Sequence of chain 1.A:
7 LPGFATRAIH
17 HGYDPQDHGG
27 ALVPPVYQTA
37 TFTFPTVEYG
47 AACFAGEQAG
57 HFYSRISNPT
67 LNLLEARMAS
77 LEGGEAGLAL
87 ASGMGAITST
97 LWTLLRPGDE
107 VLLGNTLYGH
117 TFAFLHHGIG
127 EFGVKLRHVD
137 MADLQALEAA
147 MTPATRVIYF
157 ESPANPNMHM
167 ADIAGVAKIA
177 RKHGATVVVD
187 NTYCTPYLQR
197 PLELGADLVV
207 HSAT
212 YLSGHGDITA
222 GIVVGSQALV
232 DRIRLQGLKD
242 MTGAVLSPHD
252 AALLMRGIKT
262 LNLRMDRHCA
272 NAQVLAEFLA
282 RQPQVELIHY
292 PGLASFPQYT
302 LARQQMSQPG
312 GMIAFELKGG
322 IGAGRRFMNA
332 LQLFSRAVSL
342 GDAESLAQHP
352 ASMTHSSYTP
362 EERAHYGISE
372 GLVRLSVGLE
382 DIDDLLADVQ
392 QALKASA

This protein binds this small molecule.
Small molecule (SMILES): N[C@@H](CCS)C(=O)O

Binding-site contacts:
Ligand atom CB contacts residue LLP211 of chain 1.B at 4.0 Å.
Ligand atom CB contacts residue VAL339 of chain 1.B at 4.2 Å (hydrophobic).
Ligand atom SD contacts residue VAL339 of chain 1.B at 4.0 Å.
Ligand atom C contacts residue SER340 of chain 1.B at 4.3 Å.
Ligand atom N contacts residue LLP211 of chain 1.B at 2.6 Å (h-bond).
Ligand atom CG contacts residue LLP211 of chain 1.B at 3.4 Å.
Ligand atom N contacts residue LEU341 of chain 1.B at 3.4 Å.
Ligand atom CA contacts residue LLP211 of chain 1.B at 4.0 Å.
Ligand atom OXT contacts residue ASN161 of chain 1.B at 3.4 Å (h-bond).
Ligand atom O contacts residue TYR114 of chain 1.B at 4.1 Å.
Ligand atom CA contacts residue LEU341 of chain 1.B at 3.6 Å (hydrophobic).
Ligand atom CG contacts residue TYR114 of chain 1.B at 3.0 Å (hydrophobic).
Ligand atom O contacts residue VAL339 of chain 1.B at 4.0 Å.
Ligand atom CG contacts residue SER340 of chain 1.B at 4.3 Å.
Ligand atom CA contacts residue TYR114 of chain 1.B at 3.9 Å (hydrophobic).
Ligand atom OXT contacts residue ARG375 of chain 1.B at 2.7 Å (salt-bridge).
Ligand atom CB contacts residue SER340 of chain 1.B at 3.1 Å.
Ligand atom C contacts residue TYR114 of chain 1.B at 3.8 Å (hydrophobic).
Ligand atom N contacts residue TYR114 of chain 1.B at 3.3 Å.
Ligand atom CB contacts residue TYR114 of chain 1.B at 4.2 Å (hydrophobic).
Ligand atom O contacts residue GLN349 of chain 1.B at 4.1 Å.
Ligand atom O contacts residue SER340 of chain 1.B at 4.1 Å.
Ligand atom CA contacts residue ARG375 of chain 1.B at 3.8 Å.
Ligand atom OXT contacts residue TYR189 of chain 1.B at 3.9 Å.
Ligand atom SD contacts residue TYR114 of chain 1.B at 3.0 Å (h-bond).
Ligand atom SD contacts residue TYR59 of chain 1.A at 3.6 Å.
Ligand atom CG contacts residue TYR59 of chain 1.A at 3.6 Å (hydrophobic).
Ligand atom C contacts residue ARG375 of chain 1.B at 3.3 Å.
Ligand atom OXT contacts residue TYR114 of chain 1.B at 3.9 Å.
Ligand atom O contacts residue ARG375 of chain 1.B at 4.0 Å.
Ligand atom CA contacts residue SER340 of chain 1.B at 3.8 Å.

Sequence of chain 1.B:
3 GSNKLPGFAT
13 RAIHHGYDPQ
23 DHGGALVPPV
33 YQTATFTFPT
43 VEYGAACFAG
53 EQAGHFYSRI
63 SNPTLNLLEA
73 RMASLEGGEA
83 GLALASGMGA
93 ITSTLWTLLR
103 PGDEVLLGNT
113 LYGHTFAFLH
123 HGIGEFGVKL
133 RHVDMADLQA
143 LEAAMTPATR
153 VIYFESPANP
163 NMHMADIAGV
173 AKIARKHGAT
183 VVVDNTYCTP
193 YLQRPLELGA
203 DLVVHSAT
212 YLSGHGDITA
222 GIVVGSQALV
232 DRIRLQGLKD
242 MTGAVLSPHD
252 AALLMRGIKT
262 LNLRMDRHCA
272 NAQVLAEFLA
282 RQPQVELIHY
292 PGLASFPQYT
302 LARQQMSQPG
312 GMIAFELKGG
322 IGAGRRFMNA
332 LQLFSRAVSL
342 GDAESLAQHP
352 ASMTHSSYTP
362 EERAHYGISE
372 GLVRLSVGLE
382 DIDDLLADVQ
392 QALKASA